The small molecule below binds the protein below.
Small molecule (SMILES): Nc1ncnc2c1ncn2[C@@H]1O[C@H](COP(=O)=O)[C@@H](O[P](=O)(O)OC[C@H]2O[C@@H](n3ccc(=O)[nH]c3=O)[C@H](O)[C@@H]2O)[C@H]1O

Sequence of chain 18.B:
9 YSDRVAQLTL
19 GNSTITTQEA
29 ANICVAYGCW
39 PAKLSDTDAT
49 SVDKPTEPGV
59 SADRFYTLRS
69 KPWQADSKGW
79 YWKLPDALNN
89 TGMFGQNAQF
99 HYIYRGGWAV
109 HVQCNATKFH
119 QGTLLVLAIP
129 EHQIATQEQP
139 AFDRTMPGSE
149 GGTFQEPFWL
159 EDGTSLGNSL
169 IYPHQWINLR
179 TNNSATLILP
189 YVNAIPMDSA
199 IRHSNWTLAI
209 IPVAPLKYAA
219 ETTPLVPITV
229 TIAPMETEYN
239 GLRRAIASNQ

Sequence of chain 60.A:
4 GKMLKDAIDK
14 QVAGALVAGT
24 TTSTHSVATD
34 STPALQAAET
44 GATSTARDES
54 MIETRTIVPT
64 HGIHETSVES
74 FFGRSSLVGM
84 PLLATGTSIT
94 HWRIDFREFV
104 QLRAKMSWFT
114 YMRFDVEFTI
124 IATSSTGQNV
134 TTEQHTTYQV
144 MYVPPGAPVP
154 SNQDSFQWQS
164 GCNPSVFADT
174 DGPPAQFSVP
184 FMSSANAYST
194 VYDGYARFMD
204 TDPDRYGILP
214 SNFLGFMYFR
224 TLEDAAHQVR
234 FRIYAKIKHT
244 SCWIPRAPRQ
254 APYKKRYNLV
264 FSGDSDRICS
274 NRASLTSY

Binding-site contacts:
Ligand atom N1 contacts residue TRP38 of chain 18.B at 3.3 Å.
Ligand atom C8 contacts residue TRP38 of chain 18.B at 4.3 Å (hydrophobic).
Ligand atom C6 contacts residue TRP38 of chain 18.B at 3.6 Å (hydrophobic).
Ligand atom C4 contacts residue TRP38 of chain 18.B at 3.5 Å (hydrophobic).
Ligand atom N9 contacts residue TRP38 of chain 18.B at 3.7 Å.
Ligand atom N6 contacts residue TRP38 of chain 18.B at 4.0 Å.
Ligand atom C5 contacts residue TRP38 of chain 18.B at 3.7 Å (hydrophobic).
Ligand atom O2' contacts residue TRP38 of chain 18.B at 4.2 Å.
Ligand atom O2' contacts residue HIS28 of chain 60.A at 3.2 Å (h-bond).
Ligand atom N7 contacts residue TRP38 of chain 18.B at 4.2 Å.
Ligand atom C2 contacts residue TRP38 of chain 18.B at 3.1 Å (hydrophobic).
Ligand atom N6 contacts residue VAL30 of chain 60.A at 4.3 Å.
Ligand atom C1' contacts residue TRP38 of chain 18.B at 4.0 Å (hydrophobic).
Ligand atom N3 contacts residue TRP38 of chain 18.B at 3.2 Å.